Sequence of chain 1.F:
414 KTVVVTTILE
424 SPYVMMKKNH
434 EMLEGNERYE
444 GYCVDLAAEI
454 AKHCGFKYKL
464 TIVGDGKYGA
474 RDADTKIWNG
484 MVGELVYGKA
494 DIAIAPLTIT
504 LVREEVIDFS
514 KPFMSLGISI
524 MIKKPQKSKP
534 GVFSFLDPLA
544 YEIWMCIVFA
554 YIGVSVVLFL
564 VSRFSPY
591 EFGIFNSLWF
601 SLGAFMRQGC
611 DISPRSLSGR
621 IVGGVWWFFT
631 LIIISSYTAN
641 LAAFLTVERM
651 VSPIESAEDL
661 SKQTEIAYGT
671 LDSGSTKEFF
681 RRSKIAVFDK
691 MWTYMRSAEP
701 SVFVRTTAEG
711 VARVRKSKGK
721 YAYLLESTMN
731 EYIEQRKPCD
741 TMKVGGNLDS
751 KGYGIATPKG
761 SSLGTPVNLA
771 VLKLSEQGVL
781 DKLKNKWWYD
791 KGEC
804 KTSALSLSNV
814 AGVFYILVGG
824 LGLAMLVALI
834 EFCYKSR

Sequence of chain 1.A:
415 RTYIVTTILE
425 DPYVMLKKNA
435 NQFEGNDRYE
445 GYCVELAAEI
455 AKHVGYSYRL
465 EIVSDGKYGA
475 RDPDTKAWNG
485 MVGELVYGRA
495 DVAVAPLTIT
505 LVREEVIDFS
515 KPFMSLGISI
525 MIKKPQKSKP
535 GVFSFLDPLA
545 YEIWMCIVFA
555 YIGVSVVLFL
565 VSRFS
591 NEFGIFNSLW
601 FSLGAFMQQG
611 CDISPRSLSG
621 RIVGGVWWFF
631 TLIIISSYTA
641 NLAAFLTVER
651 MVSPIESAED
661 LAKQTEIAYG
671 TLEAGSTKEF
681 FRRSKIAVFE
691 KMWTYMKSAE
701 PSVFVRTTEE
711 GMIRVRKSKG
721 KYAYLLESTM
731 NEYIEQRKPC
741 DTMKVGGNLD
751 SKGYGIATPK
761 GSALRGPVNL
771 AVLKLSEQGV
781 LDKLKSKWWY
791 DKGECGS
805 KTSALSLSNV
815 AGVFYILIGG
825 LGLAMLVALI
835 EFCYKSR

Binding-site contacts:
Ligand atom N2 contacts residue PRO515 of chain 1.F at 3.7 Å.
Ligand atom C1 contacts residue PRO515 of chain 1.F at 3.4 Å (hydrophobic).
Ligand atom C4 contacts residue GLY753 of chain 1.A at 3.8 Å.
Ligand atom C11 contacts residue MET517 of chain 1.F at 3.5 Å (hydrophobic).
Ligand atom CL contacts residue ASP781 of chain 1.F at 3.8 Å.
Ligand atom C2 contacts residue PRO515 of chain 1.F at 3.7 Å (hydrophobic).
Ligand atom O3 contacts residue SER518 of chain 1.F at 3.2 Å (h-bond).
Ligand atom O4 contacts residue SER518 of chain 1.F at 3.5 Å (h-bond).
Ligand atom C7 contacts residue LEU772 of chain 1.F at 3.5 Å (hydrophobic).
Ligand atom S1 contacts residue PRO515 of chain 1.F at 3.8 Å.
Ligand atom O2 contacts residue PRO515 of chain 1.F at 3.6 Å.
Ligand atom C6 contacts residue SER775 of chain 1.F at 3.9 Å.
Ligand atom C13 contacts residue PHE516 of chain 1.F at 3.9 Å (hydrophobic).
Ligand atom N2 contacts residue SER775 of chain 1.F at 3.6 Å.
Ligand atom C14 contacts residue PHE516 of chain 1.F at 3.9 Å (hydrophobic).
Ligand atom C13 contacts residue SER751 of chain 1.A at 3.8 Å.
Ligand atom C14 contacts residue SER751 of chain 1.A at 4.0 Å.
Ligand atom C12 contacts residue PHE516 of chain 1.F at 4.0 Å (hydrophobic).
Ligand atom C10 contacts residue SER751 of chain 1.A at 3.9 Å.
Ligand atom C12 contacts residue MET517 of chain 1.F at 3.9 Å (hydrophobic).
Ligand atom O3 contacts residue SER751 of chain 1.A at 4.1 Å.
Ligand atom C12 contacts residue SER751 of chain 1.A at 3.9 Å.
Ligand atom O2 contacts residue SER518 of chain 1.F at 3.4 Å (h-bond).
Ligand atom O4 contacts residue MET517 of chain 1.F at 3.3 Å.
Ligand atom C7 contacts residue LYS514 of chain 1.F at 3.6 Å.
Ligand atom N1 contacts residue PRO515 of chain 1.F at 2.8 Å (h-bond).
Ligand atom C4 contacts residue LYS752 of chain 1.A at 4.0 Å.
Ligand atom O2 contacts residue MET517 of chain 1.F at 3.4 Å.
Ligand atom S2 contacts residue SER518 of chain 1.F at 4.1 Å.
Ligand atom C2 contacts residue LYS514 of chain 1.F at 4.0 Å.
Ligand atom C11 contacts residue SER751 of chain 1.A at 4.1 Å.
Ligand atom CL contacts residue LEU780 of chain 1.F at 4.0 Å.
Ligand atom C11 contacts residue SER518 of chain 1.F at 3.5 Å.
Ligand atom C4 contacts residue ILE503 of chain 1.A at 4.1 Å (hydrophobic).
Ligand atom C9 contacts residue MET517 of chain 1.F at 4.1 Å (hydrophobic).
Ligand atom C5 contacts residue LEU772 of chain 1.F at 4.0 Å (hydrophobic).
Ligand atom C8 contacts residue PRO515 of chain 1.F at 3.4 Å (hydrophobic).
Ligand atom C10 contacts residue PHE516 of chain 1.F at 4.0 Å (hydrophobic).
Ligand atom O4 contacts residue LYS784 of chain 1.F at 3.9 Å.
Ligand atom N2 contacts residue SER751 of chain 1.A at 3.8 Å.

This small molecule binds to this protein.
Small molecule (SMILES): NS(=O)(=O)c1cc2c(cc1Cl)N[C@H]([C@H]1C[C@H]3C=C[C@@H]1C3)NS2(=O)=O